Sequence of chain 1.K:
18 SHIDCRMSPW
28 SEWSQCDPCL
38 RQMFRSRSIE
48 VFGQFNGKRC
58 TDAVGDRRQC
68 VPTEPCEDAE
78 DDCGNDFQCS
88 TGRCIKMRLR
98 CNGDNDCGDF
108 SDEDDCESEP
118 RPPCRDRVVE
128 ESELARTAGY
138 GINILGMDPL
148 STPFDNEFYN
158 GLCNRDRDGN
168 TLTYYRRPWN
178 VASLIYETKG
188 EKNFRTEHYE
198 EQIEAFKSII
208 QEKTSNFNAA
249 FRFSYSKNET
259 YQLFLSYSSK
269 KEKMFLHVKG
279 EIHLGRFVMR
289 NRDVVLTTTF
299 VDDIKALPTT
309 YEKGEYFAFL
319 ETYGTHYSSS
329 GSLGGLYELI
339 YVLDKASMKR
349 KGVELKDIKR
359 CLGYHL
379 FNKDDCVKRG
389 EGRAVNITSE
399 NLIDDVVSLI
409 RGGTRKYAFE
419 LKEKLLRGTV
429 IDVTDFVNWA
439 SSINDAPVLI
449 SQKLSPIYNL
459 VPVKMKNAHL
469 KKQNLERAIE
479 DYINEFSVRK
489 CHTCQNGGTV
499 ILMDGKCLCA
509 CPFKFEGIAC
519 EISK

Binding-site contacts:
Ligand atom O3 contacts residue GLY495 of chain 1.K at 4.5 Å.
Ligand atom C5 contacts residue THR497 of chain 1.K at 3.7 Å.
Ligand atom C4 contacts residue THR497 of chain 1.K at 4.2 Å.
Ligand atom C7 contacts residue THR497 of chain 1.K at 3.5 Å.
Ligand atom C6 contacts residue ALA508 of chain 1.K at 4.2 Å (hydrophobic).
Ligand atom O5 contacts residue THR497 of chain 1.K at 2.4 Å (h-bond).
Ligand atom C1 contacts residue GLY495 of chain 1.K at 4.5 Å.
Ligand atom N2 contacts residue GLY495 of chain 1.K at 4.4 Å.
Ligand atom O5 contacts residue ALA508 of chain 1.K at 4.2 Å.
Ligand atom O7 contacts residue THR497 of chain 1.K at 3.8 Å.
Ligand atom C1 contacts residue THR497 of chain 1.K at 1.4 Å.
Ligand atom C2 contacts residue GLY495 of chain 1.K at 3.8 Å.
Ligand atom C2 contacts residue THR497 of chain 1.K at 2.3 Å.
Ligand atom C3 contacts residue THR497 of chain 1.K at 3.7 Å.
Ligand atom N2 contacts residue THR497 of chain 1.K at 2.8 Å (h-bond).

A protein and the small-molecule ligand that binds it are described below.
Small molecule (SMILES): CC(=O)N[C@@H]1[C@@H](O)[C@H](O)[C@@H](CO)O[C@H]1O